Sequence of chain 1.A:
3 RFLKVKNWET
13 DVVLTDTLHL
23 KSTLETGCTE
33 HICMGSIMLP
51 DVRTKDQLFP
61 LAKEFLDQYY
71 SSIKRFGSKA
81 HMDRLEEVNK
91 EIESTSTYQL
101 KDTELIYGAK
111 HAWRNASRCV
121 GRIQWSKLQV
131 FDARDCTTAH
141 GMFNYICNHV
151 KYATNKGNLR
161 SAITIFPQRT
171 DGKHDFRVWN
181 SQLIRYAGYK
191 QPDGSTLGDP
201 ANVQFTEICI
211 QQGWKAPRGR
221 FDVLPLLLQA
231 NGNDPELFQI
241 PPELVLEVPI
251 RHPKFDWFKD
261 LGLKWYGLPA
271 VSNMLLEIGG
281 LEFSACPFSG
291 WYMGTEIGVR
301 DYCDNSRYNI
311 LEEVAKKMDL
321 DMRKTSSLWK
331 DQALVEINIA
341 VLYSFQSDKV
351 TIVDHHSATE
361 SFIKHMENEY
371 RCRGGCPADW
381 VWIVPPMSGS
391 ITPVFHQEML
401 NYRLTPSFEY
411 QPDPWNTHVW

The small molecule below binds the protein below.
Small molecule (SMILES): Cc1cc(N)nc2cc(-c3ccc(OCC4CCC4)c(CN)c3)ccc12

Binding-site contacts:
Ligand atom N18 contacts residue TYR410 of chain 1.A at 2.5 Å (h-bond).
Ligand atom C10 contacts residue HEM1 of chain 1.C at 3.7 Å.
Ligand atom C12 contacts residue HEM1 of chain 1.C at 3.1 Å.
Ligand atom C02 contacts residue GLU296 of chain 1.A at 3.5 Å.
Ligand atom C23 contacts residue LEU41 of chain 1.A at 3.5 Å (hydrophobic).
Ligand atom C07 contacts residue VAL271 of chain 1.A at 3.1 Å (hydrophobic).
Ligand atom C17 contacts residue HEM1 of chain 1.C at 3.7 Å.
Ligand atom C08 contacts residue HEM1 of chain 1.C at 3.7 Å.
Ligand atom C4A contacts residue PHE288 of chain 1.A at 3.7 Å (hydrophobic).
Ligand atom C4A contacts residue GLY290 of chain 1.A at 3.8 Å.
Ligand atom C22 contacts residue MET40 of chain 1.A at 3.5 Å (hydrophobic).
Ligand atom C03 contacts residue HEM1 of chain 1.C at 3.4 Å.
Ligand atom C23 contacts residue MET40 of chain 1.A at 3.5 Å (hydrophobic).
Ligand atom C06 contacts residue VAL271 of chain 1.A at 3.5 Å (hydrophobic).
Ligand atom N01 contacts residue HEM1 of chain 1.C at 3.7 Å.
Ligand atom C07 contacts residue HEM1 of chain 1.C at 3.6 Å.
Ligand atom O19 contacts residue TRP382 of chain 1.A at 3.7 Å.
Ligand atom C09 contacts residue GLU296 of chain 1.A at 3.8 Å.
Ligand atom C11 contacts residue HEM1 of chain 1.C at 3.6 Å.
Ligand atom C02 contacts residue HEM1 of chain 1.C at 3.6 Å.
Ligand atom C17 contacts residue TRP382 of chain 1.A at 3.5 Å (hydrophobic).
Ligand atom C14 contacts residue HEM1 of chain 1.C at 3.8 Å.
Ligand atom C06 contacts residue PHE288 of chain 1.A at 3.5 Å (hydrophobic).
Ligand atom C17 contacts residue TYR410 of chain 1.A at 2.9 Å (hydrophobic).
Ligand atom C08 contacts residue VAL271 of chain 1.A at 3.6 Å (hydrophobic).
Ligand atom N02 contacts residue TYR292 of chain 1.A at 3.7 Å.
Ligand atom C16 contacts residue HEM1 of chain 1.C at 3.5 Å.
Ligand atom C09 contacts residue HEM1 of chain 1.C at 3.3 Å.
Ligand atom N02 contacts residue TRP291 of chain 1.A at 2.8 Å (h-bond).
Ligand atom C15 contacts residue TRP382 of chain 1.A at 3.7 Å (hydrophobic).
Ligand atom C13 contacts residue HEM1 of chain 1.C at 3.2 Å.
Ligand atom N02 contacts residue GLU296 of chain 1.A at 2.8 Å (salt-bridge).
Ligand atom N02 contacts residue PRO269 of chain 1.A at 3.7 Å.
Ligand atom C06 contacts residue HEM1 of chain 1.C at 3.5 Å.
Ligand atom C4A contacts residue HEM1 of chain 1.C at 3.2 Å.
Ligand atom N18 contacts residue HEM1 of chain 1.C at 2.9 Å.
Ligand atom C04 contacts residue HEM1 of chain 1.C at 3.7 Å.
Ligand atom C10 contacts residue GLU296 of chain 1.A at 3.7 Å.
Ligand atom N01 contacts residue GLU296 of chain 1.A at 2.7 Å (salt-bridge).
Ligand atom N02 contacts residue HEM1 of chain 1.C at 3.6 Å.